Binding-site contacts:
Ligand atom O4 contacts residue LYS186 of chain 1.A at 3.6 Å.
Ligand atom C2 contacts residue I7K1 of chain 1.K at 3.6 Å.
Ligand atom O2 contacts residue I7K1 of chain 1.K at 4.5 Å.
Ligand atom O3 contacts residue ARG210 of chain 1.A at 3.5 Å (salt-bridge).
Ligand atom C2 contacts residue GLU188 of chain 1.A at 3.7 Å.
Ligand atom O3 contacts residue ALA209 of chain 1.A at 3.3 Å.
Ligand atom C2 contacts residue ALA209 of chain 1.A at 3.7 Å (hydrophobic).
Ligand atom C2 contacts residue LYS186 of chain 1.A at 3.5 Å.
Ligand atom O1 contacts residue GLY211 of chain 1.A at 3.7 Å.
Ligand atom O1 contacts residue MG1 of chain 1.L at 2.1 Å.
Ligand atom C1 contacts residue MG1 of chain 1.L at 2.8 Å.
Ligand atom O4 contacts residue I7K1 of chain 1.K at 3.0 Å (h-bond).
Ligand atom C1 contacts residue ALA209 of chain 1.A at 3.6 Å (hydrophobic).
Ligand atom C1 contacts residue GLY211 of chain 1.A at 3.8 Å.
Ligand atom O3 contacts residue MG1 of chain 1.L at 4.1 Å.
Ligand atom C2 contacts residue THR244 of chain 1.A at 4.0 Å.
Ligand atom O1 contacts residue ASP212 of chain 1.A at 2.9 Å (salt-bridge).
Ligand atom C1 contacts residue I7K1 of chain 1.K at 4.1 Å.
Ligand atom O2 contacts residue ASP212 of chain 1.A at 4.1 Å.
Ligand atom O3 contacts residue I7K1 of chain 1.K at 4.1 Å.
Ligand atom C1 contacts residue ASP212 of chain 1.A at 3.8 Å.
Ligand atom O4 contacts residue ALA209 of chain 1.A at 4.1 Å.
Ligand atom O3 contacts residue ASP212 of chain 1.A at 3.9 Å.
Ligand atom O1 contacts residue ALA209 of chain 1.A at 4.0 Å.
Ligand atom O4 contacts residue MG1 of chain 1.L at 4.0 Å.
Ligand atom O3 contacts residue GLY211 of chain 1.A at 2.9 Å (h-bond).
Ligand atom C1 contacts residue GLU188 of chain 1.A at 3.6 Å.
Ligand atom O2 contacts residue MG1 of chain 1.L at 2.0 Å.
Ligand atom O4 contacts residue MET276 of chain 1.A at 4.2 Å.
Ligand atom O2 contacts residue ALA209 of chain 1.A at 4.1 Å.
Ligand atom O4 contacts residue THR244 of chain 1.A at 3.5 Å (h-bond).
Ligand atom O2 contacts residue GLU188 of chain 1.A at 3.1 Å (salt-bridge).
Ligand atom O3 contacts residue THR244 of chain 1.A at 2.6 Å (h-bond).
Ligand atom C2 contacts residue MG1 of chain 1.L at 2.8 Å.
Ligand atom C1 contacts residue THR244 of chain 1.A at 3.6 Å.
Ligand atom O4 contacts residue MET207 of chain 1.A at 4.2 Å.
Ligand atom O1 contacts residue GLU188 of chain 1.A at 3.0 Å (salt-bridge).
Ligand atom O2 contacts residue LYS186 of chain 1.A at 2.7 Å (salt-bridge).
Ligand atom O4 contacts residue ARG87 of chain 1.A at 4.1 Å.

Sequence of chain 1.A:
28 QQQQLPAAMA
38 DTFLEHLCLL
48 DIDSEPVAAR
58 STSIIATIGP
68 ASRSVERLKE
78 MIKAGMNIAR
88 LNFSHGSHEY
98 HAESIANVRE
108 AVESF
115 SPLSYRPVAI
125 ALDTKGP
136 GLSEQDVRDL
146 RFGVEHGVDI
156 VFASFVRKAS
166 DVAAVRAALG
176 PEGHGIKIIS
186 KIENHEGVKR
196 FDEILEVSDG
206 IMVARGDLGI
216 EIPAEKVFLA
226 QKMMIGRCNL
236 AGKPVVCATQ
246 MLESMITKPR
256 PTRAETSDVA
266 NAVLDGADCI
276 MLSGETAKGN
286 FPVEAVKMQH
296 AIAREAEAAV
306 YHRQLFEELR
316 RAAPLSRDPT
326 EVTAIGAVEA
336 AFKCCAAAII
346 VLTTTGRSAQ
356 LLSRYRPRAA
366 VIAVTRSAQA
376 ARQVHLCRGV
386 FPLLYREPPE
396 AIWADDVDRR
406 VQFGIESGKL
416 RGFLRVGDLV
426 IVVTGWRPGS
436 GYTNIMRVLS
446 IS

The small molecule below binds the protein below.
Small molecule (SMILES): O=C([O-])C(=O)[O-]